Sequence of chain 1.B:
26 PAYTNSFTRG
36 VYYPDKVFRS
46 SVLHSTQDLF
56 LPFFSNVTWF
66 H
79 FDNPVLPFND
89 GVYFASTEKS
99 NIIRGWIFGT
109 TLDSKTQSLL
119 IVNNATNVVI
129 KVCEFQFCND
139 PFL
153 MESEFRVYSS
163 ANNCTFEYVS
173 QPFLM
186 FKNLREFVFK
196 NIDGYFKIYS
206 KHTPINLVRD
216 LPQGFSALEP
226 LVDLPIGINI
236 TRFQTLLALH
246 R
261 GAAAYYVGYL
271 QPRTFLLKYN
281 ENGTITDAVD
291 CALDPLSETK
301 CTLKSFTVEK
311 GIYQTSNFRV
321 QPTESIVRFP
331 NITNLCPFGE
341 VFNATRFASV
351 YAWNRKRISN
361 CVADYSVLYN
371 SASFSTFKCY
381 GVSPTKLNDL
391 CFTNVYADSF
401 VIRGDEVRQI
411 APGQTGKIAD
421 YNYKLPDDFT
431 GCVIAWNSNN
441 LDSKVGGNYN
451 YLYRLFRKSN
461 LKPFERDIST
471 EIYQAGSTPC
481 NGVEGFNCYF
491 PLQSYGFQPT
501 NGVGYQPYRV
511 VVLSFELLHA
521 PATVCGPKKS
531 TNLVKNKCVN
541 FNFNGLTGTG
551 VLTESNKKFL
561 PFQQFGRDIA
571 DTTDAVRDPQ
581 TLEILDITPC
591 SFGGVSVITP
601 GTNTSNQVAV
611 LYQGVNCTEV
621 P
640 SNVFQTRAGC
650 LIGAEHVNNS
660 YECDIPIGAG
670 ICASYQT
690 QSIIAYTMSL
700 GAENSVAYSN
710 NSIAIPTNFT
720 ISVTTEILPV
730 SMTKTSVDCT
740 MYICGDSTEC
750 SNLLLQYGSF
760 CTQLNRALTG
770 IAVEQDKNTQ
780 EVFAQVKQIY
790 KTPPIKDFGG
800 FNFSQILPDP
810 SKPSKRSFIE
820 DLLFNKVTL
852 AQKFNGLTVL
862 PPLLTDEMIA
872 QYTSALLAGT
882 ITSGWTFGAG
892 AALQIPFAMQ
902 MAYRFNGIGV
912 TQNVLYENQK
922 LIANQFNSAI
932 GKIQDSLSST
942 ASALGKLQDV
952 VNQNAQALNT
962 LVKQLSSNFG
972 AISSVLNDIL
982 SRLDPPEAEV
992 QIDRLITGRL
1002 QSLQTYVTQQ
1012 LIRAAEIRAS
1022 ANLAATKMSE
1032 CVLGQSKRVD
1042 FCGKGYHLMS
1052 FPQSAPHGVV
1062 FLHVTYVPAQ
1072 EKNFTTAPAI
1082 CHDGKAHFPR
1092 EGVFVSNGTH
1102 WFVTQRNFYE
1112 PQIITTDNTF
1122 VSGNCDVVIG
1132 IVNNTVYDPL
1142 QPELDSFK

A small-molecule ligand and the protein it binds are described below.
Small molecule (SMILES): CC(=O)N[C@@H]1[C@@H](O)[C@H](O)[C@@H](CO)O[C@H]1O

Binding-site contacts:
Ligand atom O5 contacts residue GLU132 of chain 1.B at 4.0 Å.
Ligand atom C5 contacts residue ASN165 of chain 1.B at 3.7 Å.
Ligand atom C1 contacts residue ASN165 of chain 1.B at 1.5 Å.
Ligand atom C4 contacts residue ASN165 of chain 1.B at 4.3 Å.
Ligand atom C6 contacts residue ASN164 of chain 1.B at 3.3 Å.
Ligand atom C7 contacts residue ASN165 of chain 1.B at 3.5 Å.
Ligand atom O6 contacts residue GLU132 of chain 1.B at 3.9 Å.
Ligand atom O5 contacts residue ASN164 of chain 1.B at 3.2 Å (h-bond).
Ligand atom N2 contacts residue ASN165 of chain 1.B at 3.0 Å (h-bond).
Ligand atom C3 contacts residue ASN165 of chain 1.B at 3.9 Å.
Ligand atom C2 contacts residue ASN164 of chain 1.B at 4.5 Å.
Ligand atom C5 contacts residue GLU132 of chain 1.B at 4.3 Å.
Ligand atom C8 contacts residue ASN165 of chain 1.B at 4.4 Å.
Ligand atom C1 contacts residue GLU132 of chain 1.B at 4.2 Å.
Ligand atom O6 contacts residue ASN164 of chain 1.B at 3.4 Å.
Ligand atom C2 contacts residue ASN165 of chain 1.B at 2.6 Å.
Ligand atom O7 contacts residue ASN165 of chain 1.B at 3.5 Å (h-bond).
Ligand atom C1 contacts residue ASN164 of chain 1.B at 4.0 Å.
Ligand atom O5 contacts residue ASN165 of chain 1.B at 2.4 Å (h-bond).
Ligand atom C4 contacts residue ASN164 of chain 1.B at 4.0 Å.
Ligand atom C5 contacts residue ASN164 of chain 1.B at 3.7 Å.